Binding-site contacts:
Ligand atom O39 contacts residue GLN69 of chain 1.A at 3.2 Å (h-bond).
Ligand atom C9 contacts residue PHE143 of chain 1.A at 3.5 Å (hydrophobic).
Ligand atom O14 contacts residue LYS145 of chain 1.A at 3.3 Å (salt-bridge).
Ligand atom O6 contacts residue FE1 of chain 1.E at 2.4 Å.
Ligand atom C36 contacts residue LEU90 of chain 1.A at 3.4 Å (hydrophobic).
Ligand atom O3 contacts residue LYS145 of chain 1.A at 3.2 Å (salt-bridge).
Ligand atom C32 contacts residue 2DS1 of chain 1.G at 3.9 Å.
Ligand atom O10 contacts residue 2DS1 of chain 1.G at 2.9 Å (h-bond).
Ligand atom C6 contacts residue LYS145 of chain 1.A at 3.8 Å.
Ligand atom C38 contacts residue GLN69 of chain 1.A at 3.4 Å.
Ligand atom O6 contacts residue 2DS1 of chain 1.G at 2.7 Å (h-bond).
Ligand atom C6 contacts residue TYR126 of chain 1.A at 3.4 Å (hydrophobic).
Ligand atom C18 contacts residue LYS145 of chain 1.A at 3.6 Å.
Ligand atom C12 contacts residue PHE143 of chain 1.A at 3.9 Å (hydrophobic).
Ligand atom C3 contacts residue 2DS1 of chain 1.G at 3.8 Å.
Ligand atom O35 contacts residue 2DS1 of chain 1.G at 3.1 Å.
Ligand atom C6 contacts residue 2DS1 of chain 1.G at 3.9 Å.
Ligand atom N37 contacts residue LEU90 of chain 1.A at 3.1 Å.
Ligand atom N1 contacts residue 2DS1 of chain 1.G at 3.3 Å (h-bond).
Ligand atom N3 contacts residue LYS145 of chain 1.A at 3.3 Å (salt-bridge).
Ligand atom N37 contacts residue 2DS1 of chain 1.G at 3.9 Å.
Ligand atom C3 contacts residue LYS145 of chain 1.A at 3.4 Å.
Ligand atom C21 contacts residue LYS145 of chain 1.A at 3.8 Å.
Ligand atom O3 contacts residue FE1 of chain 1.E at 1.9 Å.
Ligand atom O10 contacts residue FE1 of chain 1.E at 3.7 Å.
Ligand atom C9 contacts residue TYR126 of chain 1.A at 3.7 Å (hydrophobic).
Ligand atom O3 contacts residue 2DS1 of chain 1.G at 2.9 Å (h-bond).
Ligand atom C15 contacts residue TYR152 of chain 1.A at 3.8 Å (hydrophobic).
Ligand atom C3 contacts residue FE1 of chain 1.E at 2.9 Å.
Ligand atom O15 contacts residue ILE61 of chain 1.A at 3.6 Å.
Ligand atom C12 contacts residue ALA154 of chain 1.A at 3.9 Å (hydrophobic).
Ligand atom N37 contacts residue ARG92 of chain 1.A at 2.8 Å (salt-bridge).
Ligand atom C15 contacts residue ALA154 of chain 1.A at 4.0 Å (hydrophobic).
Ligand atom C32 contacts residue LEU56 of chain 1.A at 3.9 Å (hydrophobic).
Ligand atom C32 contacts residue TYR72 of chain 1.A at 3.6 Å (hydrophobic).
Ligand atom C30 contacts residue ILE61 of chain 1.A at 3.6 Å (hydrophobic).
Ligand atom O14 contacts residue 2DS1 of chain 1.G at 4.0 Å.
Ligand atom C6 contacts residue FE1 of chain 1.E at 3.1 Å.
Ligand atom O9 contacts residue ALA60 of chain 1.A at 3.6 Å.
Ligand atom O6 contacts residue TYR126 of chain 1.A at 2.4 Å (h-bond).

Sequence of chain 1.A:
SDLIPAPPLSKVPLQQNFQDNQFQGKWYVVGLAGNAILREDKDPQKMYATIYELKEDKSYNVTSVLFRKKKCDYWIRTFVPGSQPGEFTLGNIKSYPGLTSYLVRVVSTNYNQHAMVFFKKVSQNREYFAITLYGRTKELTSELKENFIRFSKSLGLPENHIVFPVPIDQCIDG

This small molecule binds to this protein.
Small molecule (SMILES): N[C@H](CO)C(=O)OC[C@@H](N)C(=O)OC[C@H](NC(=O)c1cccc(O)c1O)C(=O)O